Sequence of chain 3.A:
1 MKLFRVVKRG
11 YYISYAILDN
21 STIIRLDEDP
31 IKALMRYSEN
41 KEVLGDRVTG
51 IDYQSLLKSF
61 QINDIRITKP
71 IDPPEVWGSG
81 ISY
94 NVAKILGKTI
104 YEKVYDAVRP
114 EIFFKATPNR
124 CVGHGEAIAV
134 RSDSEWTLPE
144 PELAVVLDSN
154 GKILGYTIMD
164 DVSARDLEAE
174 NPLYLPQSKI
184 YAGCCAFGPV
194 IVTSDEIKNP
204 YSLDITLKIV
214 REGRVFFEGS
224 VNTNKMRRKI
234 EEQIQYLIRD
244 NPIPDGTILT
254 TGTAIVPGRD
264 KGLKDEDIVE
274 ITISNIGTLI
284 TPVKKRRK

The small molecule below binds the protein below.
Small molecule (SMILES): O=CCCC(=O)C(=O)O

Binding-site contacts:
Ligand atom O3 contacts residue GLU171 of chain 3.A at 2.5 Å (salt-bridge).
Ligand atom C4 contacts residue LYS182 of chain 3.A at 4.0 Å.
Ligand atom O5 contacts residue ASP164 of chain 3.A at 3.1 Å (salt-bridge).
Ligand atom C2 contacts residue LYS182 of chain 3.A at 4.0 Å.
Ligand atom O2 contacts residue MG1 of chain 3.B at 2.2 Å.
Ligand atom C5 contacts residue GLU171 of chain 3.A at 3.7 Å.
Ligand atom C5 contacts residue TYR104 of chain 3.A at 4.1 Å (hydrophobic).
Ligand atom C1 contacts residue MG1 of chain 3.B at 2.9 Å.
Ligand atom O5 contacts residue LYS182 of chain 3.A at 2.9 Å (salt-bridge).
Ligand atom C3 contacts residue ILE81 of chain 3.A at 3.9 Å (hydrophobic).
Ligand atom C1 contacts residue GLY255 of chain 3.A at 3.9 Å.
Ligand atom O2 contacts residue GLU143 of chain 3.A at 3.0 Å (salt-bridge).
Ligand atom O1 contacts residue ILE81 of chain 3.A at 3.1 Å (h-bond).
Ligand atom C5 contacts residue LEU178 of chain 3.A at 3.9 Å (hydrophobic).
Ligand atom O1 contacts residue GLY80 of chain 3.A at 3.8 Å.
Ligand atom C2 contacts residue GLY80 of chain 3.A at 3.8 Å.
Ligand atom O5 contacts residue PHE116 of chain 3.A at 3.7 Å.
Ligand atom C1 contacts residue ILE81 of chain 3.A at 4.0 Å (hydrophobic).
Ligand atom C3 contacts residue GLY80 of chain 3.A at 3.6 Å.
Ligand atom O2 contacts residue GLY255 of chain 3.A at 3.2 Å.
Ligand atom C2 contacts residue SER79 of chain 3.A at 3.8 Å.
Ligand atom O5 contacts residue GLU143 of chain 3.A at 3.0 Å (salt-bridge).
Ligand atom O2 contacts residue SER79 of chain 3.A at 3.7 Å.
Ligand atom O1 contacts residue THR256 of chain 3.A at 3.8 Å.
Ligand atom C1 contacts residue GLU143 of chain 3.A at 3.5 Å.
Ligand atom C2 contacts residue GLU143 of chain 3.A at 3.4 Å.
Ligand atom O3 contacts residue TYR104 of chain 3.A at 3.5 Å.
Ligand atom C2 contacts residue MG1 of chain 3.B at 2.9 Å.
Ligand atom O2 contacts residue THR256 of chain 3.A at 2.8 Å (h-bond).
Ligand atom C1 contacts residue THR256 of chain 3.A at 3.6 Å.
Ligand atom C1 contacts residue GLY80 of chain 3.A at 3.9 Å.
Ligand atom O3 contacts residue LEU178 of chain 3.A at 3.5 Å.
Ligand atom C1 contacts residue SER79 of chain 3.A at 3.7 Å.
Ligand atom O5 contacts residue MG1 of chain 3.B at 2.1 Å.
Ligand atom O2 contacts residue GLU145 of chain 3.A at 2.9 Å (salt-bridge).
Ligand atom C3 contacts residue GLU114 of chain 3.A at 4.0 Å.
Ligand atom C4 contacts residue GLU114 of chain 3.A at 3.8 Å.
Ligand atom C5 contacts residue GLU114 of chain 3.A at 3.3 Å.
Ligand atom C4 contacts residue PHE116 of chain 3.A at 4.1 Å (hydrophobic).
Ligand atom O5 contacts residue SER79 of chain 3.A at 3.9 Å.